This protein binds this small molecule.
Small molecule (SMILES): O=C(COP(=O)(O)O)[C@@H](O)[C@H](O)COP(=O)(O)O

Sequence of chain 1.B:
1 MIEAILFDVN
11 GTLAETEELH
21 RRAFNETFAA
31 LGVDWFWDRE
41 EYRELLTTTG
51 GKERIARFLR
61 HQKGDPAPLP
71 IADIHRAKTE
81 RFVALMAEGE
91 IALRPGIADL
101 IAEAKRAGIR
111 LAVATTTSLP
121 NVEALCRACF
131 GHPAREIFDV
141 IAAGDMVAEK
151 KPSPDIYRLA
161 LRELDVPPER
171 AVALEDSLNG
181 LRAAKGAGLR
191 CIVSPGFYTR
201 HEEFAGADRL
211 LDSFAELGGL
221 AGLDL

Binding-site contacts:
Ligand atom O2 contacts residue GLY50 of chain 1.B at 3.5 Å (h-bond).
Ligand atom O1P contacts residue THR116 of chain 1.B at 2.8 Å (h-bond).
Ligand atom O4P contacts residue SER118 of chain 1.B at 2.8 Å (h-bond).
Ligand atom O4 contacts residue GLU17 of chain 1.B at 2.6 Å (salt-bridge).
Ligand atom O2P contacts residue MG1 of chain 1.G at 2.0 Å.
Ligand atom O6P contacts residue GLY51 of chain 1.B at 2.8 Å (h-bond).
Ligand atom O3P contacts residue VAL9 of chain 1.B at 3.3 Å (h-bond).
Ligand atom C4 contacts residue ASN10 of chain 1.B at 3.6 Å.
Ligand atom C4 contacts residue GLU17 of chain 1.B at 3.3 Å.
Ligand atom P1 contacts residue MG1 of chain 1.G at 3.4 Å.
Ligand atom O3 contacts residue GLY51 of chain 1.B at 3.5 Å (h-bond).
Ligand atom O2 contacts residue ARG54 of chain 1.B at 2.9 Å (salt-bridge).
Ligand atom O4 contacts residue ARG54 of chain 1.B at 2.8 Å (salt-bridge).
Ligand atom O2P contacts residue ASN10 of chain 1.B at 3.1 Å (h-bond).
Ligand atom O4P contacts residue ASN121 of chain 1.B at 2.8 Å (h-bond).
Ligand atom O3P contacts residue ASP8 of chain 1.B at 3.1 Å (salt-bridge).
Ligand atom O5 contacts residue HIS20 of chain 1.B at 3.6 Å.
Ligand atom O1P contacts residue LYS151 of chain 1.B at 3.5 Å (salt-bridge).
Ligand atom O4P contacts residue THR117 of chain 1.B at 3.2 Å (h-bond).
Ligand atom O3 contacts residue GLY50 of chain 1.B at 2.8 Å (h-bond).
Ligand atom P1 contacts residue THR115 of chain 1.B at 3.5 Å.
Ligand atom O3P contacts residue ASN10 of chain 1.B at 2.7 Å (h-bond).
Ligand atom O1 contacts residue ASN10 of chain 1.B at 2.9 Å (h-bond).
Ligand atom P1 contacts residue ASP8 of chain 1.B at 3.1 Å.
Ligand atom O1P contacts residue ASP8 of chain 1.B at 3.1 Å (salt-bridge).
Ligand atom O3P contacts residue THR115 of chain 1.B at 2.6 Å (h-bond).
Ligand atom P2 contacts residue HIS75 of chain 1.B at 3.5 Å.
Ligand atom C3 contacts residue THR116 of chain 1.B at 3.2 Å.
Ligand atom O5P contacts residue LYS78 of chain 1.B at 2.8 Å (salt-bridge).
Ligand atom C2 contacts residue THR116 of chain 1.B at 2.9 Å.
Ligand atom O2P contacts residue ASP8 of chain 1.B at 3.0 Å (salt-bridge).
Ligand atom O1 contacts residue THR116 of chain 1.B at 3.0 Å (h-bond).
Ligand atom O5 contacts residue THR117 of chain 1.B at 2.8 Å (h-bond).
Ligand atom O1P contacts residue THR115 of chain 1.B at 3.5 Å (h-bond).
Ligand atom C1 contacts residue THR116 of chain 1.B at 3.1 Å.
Ligand atom O5P contacts residue GLY51 of chain 1.B at 3.5 Å.
Ligand atom O3 contacts residue ARG54 of chain 1.B at 3.5 Å (salt-bridge).
Ligand atom O2 contacts residue THR49 of chain 1.B at 3.3 Å.
Ligand atom O5P contacts residue HIS75 of chain 1.B at 2.7 Å (h-bond).
Ligand atom O2 contacts residue THR116 of chain 1.B at 3.2 Å (h-bond).